Binding-site contacts:
Ligand atom CB2 contacts residue THR107 of chain 1.C at 3.5 Å.
Ligand atom CB1 contacts residue LYS54 of chain 1.C at 3.8 Å.
Ligand atom CC4 contacts residue ALA52 of chain 1.C at 3.9 Å (hydrophobic).
Ligand atom CC6 contacts residue THR107 of chain 1.C at 3.7 Å.
Ligand atom CB2 contacts residue ALA52 of chain 1.C at 3.5 Å (hydrophobic).
Ligand atom ND1 contacts residue VAL39 of chain 1.C at 3.8 Å.
Ligand atom CA2 contacts residue SER33 of chain 1.C at 3.9 Å.
Ligand atom ND3 contacts residue LEU168 of chain 1.C at 3.7 Å.
Ligand atom CC6 contacts residue MET110 of chain 1.C at 3.7 Å (hydrophobic).
Ligand atom CC1 contacts residue THR107 of chain 1.C at 3.7 Å.
Ligand atom CB2 contacts residue LEU105 of chain 1.C at 3.8 Å (hydrophobic).
Ligand atom CD2 contacts residue VAL39 of chain 1.C at 3.7 Å (hydrophobic).
Ligand atom NA3 contacts residue ASP113 of chain 1.C at 3.0 Å (salt-bridge).
Ligand atom FB7 contacts residue VAL106 of chain 1.C at 3.5 Å.
Ligand atom FB7 contacts residue THR107 of chain 1.C at 3.7 Å.
Ligand atom NC7 contacts residue MET110 of chain 1.C at 3.1 Å (h-bond).
Ligand atom CD4 contacts residue VAL39 of chain 1.C at 3.7 Å (hydrophobic).
Ligand atom CB1 contacts residue ALA52 of chain 1.C at 3.8 Å (hydrophobic).
Ligand atom NC7 contacts residue LEU109 of chain 1.C at 3.6 Å.
Ligand atom FB7 contacts residue LEU105 of chain 1.C at 3.3 Å.
Ligand atom NC5 contacts residue ALA52 of chain 1.C at 3.5 Å.
Ligand atom CB3 contacts residue THR107 of chain 1.C at 3.6 Å.
Ligand atom CA1 contacts residue SER33 of chain 1.C at 3.2 Å.
Ligand atom NC5 contacts residue LEU109 of chain 1.C at 3.9 Å.
Ligand atom CB2 contacts residue LYS54 of chain 1.C at 3.8 Å.
Ligand atom CC6 contacts residue HIS108 of chain 1.C at 3.4 Å.
Ligand atom CC1 contacts residue ALA52 of chain 1.C at 3.6 Å (hydrophobic).
Ligand atom NC5 contacts residue MET110 of chain 1.C at 2.9 Å (h-bond).
Ligand atom CC4 contacts residue MET110 of chain 1.C at 3.8 Å (hydrophobic).
Ligand atom CD4 contacts residue LEU168 of chain 1.C at 3.7 Å (hydrophobic).
Ligand atom ND3 contacts residue VAL39 of chain 1.C at 3.7 Å.
Ligand atom NC5 contacts residue HIS108 of chain 1.C at 3.9 Å.
Ligand atom CD5 contacts residue LEU168 of chain 1.C at 3.8 Å (hydrophobic).
Ligand atom CC6 contacts residue ALA52 of chain 1.C at 3.4 Å (hydrophobic).
Ligand atom NC7 contacts residue GLN29 of chain 1.E at 3.8 Å.
Ligand atom ND1 contacts residue LEU168 of chain 1.C at 3.8 Å.
Ligand atom CD2 contacts residue LEU168 of chain 1.C at 3.7 Å (hydrophobic).
Ligand atom CD5 contacts residue VAL39 of chain 1.C at 3.8 Å (hydrophobic).
Ligand atom CA4 contacts residue ASP113 of chain 1.C at 3.5 Å.
Ligand atom CD2 contacts residue GLY34 of chain 1.C at 3.7 Å.

Sequence of chain 1.E:
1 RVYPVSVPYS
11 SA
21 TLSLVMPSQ

This protein binds this small molecule.
Small molecule (SMILES): Nc1nccc(-c2c(-c3ccc(F)cc3)ncn2C2CCNCC2)n1

Sequence of chain 1.C:
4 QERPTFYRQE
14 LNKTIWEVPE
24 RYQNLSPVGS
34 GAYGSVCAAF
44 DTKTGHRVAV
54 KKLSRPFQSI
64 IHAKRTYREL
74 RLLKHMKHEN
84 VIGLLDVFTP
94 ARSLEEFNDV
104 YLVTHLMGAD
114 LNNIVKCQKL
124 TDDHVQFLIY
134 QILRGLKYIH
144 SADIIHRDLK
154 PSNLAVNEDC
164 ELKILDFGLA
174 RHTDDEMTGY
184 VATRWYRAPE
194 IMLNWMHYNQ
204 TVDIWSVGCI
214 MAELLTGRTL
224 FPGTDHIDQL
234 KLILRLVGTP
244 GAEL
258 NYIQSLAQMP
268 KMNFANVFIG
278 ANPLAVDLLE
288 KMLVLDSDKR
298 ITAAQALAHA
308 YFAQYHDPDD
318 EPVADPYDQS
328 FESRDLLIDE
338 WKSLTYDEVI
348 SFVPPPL